Binding-site contacts:
Ligand atom OAE contacts residue PRO200 of chain 2.A at 3.6 Å (h-bond).
Ligand atom CAR contacts residue GLN167 of chain 2.A at 3.9 Å.
Ligand atom OAD contacts residue GLY158 of chain 2.A at 3.7 Å.
Ligand atom CAO contacts residue LEU159 of chain 2.A at 3.8 Å (hydrophobic).
Ligand atom CAM contacts residue MET111 of chain 2.A at 3.7 Å (hydrophobic).
Ligand atom OAB contacts residue GLN167 of chain 2.A at 3.8 Å.
Ligand atom CAA contacts residue PHE210 of chain 2.A at 3.8 Å (hydrophobic).
Ligand atom CAV contacts residue LEU159 of chain 2.A at 3.6 Å (hydrophobic).
Ligand atom OAD contacts residue PRO200 of chain 2.A at 3.8 Å.
Ligand atom CAP contacts residue NAP1 of chain 2.C at 3.3 Å.
Ligand atom OAD contacts residue SER157 of chain 2.A at 2.6 Å (h-bond).
Ligand atom OAF contacts residue SER157 of chain 2.A at 3.0 Å (h-bond).
Ligand atom CAJ contacts residue LEU222 of chain 2.A at 3.6 Å (hydrophobic).
Ligand atom CAT contacts residue LEU159 of chain 2.A at 3.5 Å (hydrophobic).
Ligand atom CAT contacts residue SER157 of chain 2.A at 3.6 Å.
Ligand atom CAK contacts residue TYR170 of chain 2.A at 3.7 Å (hydrophobic).
Ligand atom CAV contacts residue SER202 of chain 2.A at 3.8 Å.
Ligand atom CAA contacts residue NAP1 of chain 2.C at 3.4 Å.
Ligand atom OAE contacts residue LEU159 of chain 2.A at 3.3 Å (h-bond).
Ligand atom CAH contacts residue THR260 of chain 2.A at 3.7 Å.
Ligand atom CAP contacts residue TYR170 of chain 2.A at 3.6 Å (hydrophobic).
Ligand atom CAO contacts residue GLY201 of chain 2.A at 3.8 Å.
Ligand atom OAC contacts residue LEU219 of chain 2.A at 3.5 Å.
Ligand atom CAQ contacts residue GLN167 of chain 2.A at 3.8 Å.
Ligand atom OAD contacts residue NAP1 of chain 2.C at 3.4 Å.
Ligand atom CAJ contacts residue SER202 of chain 2.A at 3.9 Å.
Ligand atom OAE contacts residue GLY158 of chain 2.A at 3.1 Å.
Ligand atom CAU contacts residue SER202 of chain 2.A at 3.9 Å.
Ligand atom CAW contacts residue LEU159 of chain 2.A at 3.6 Å (hydrophobic).
Ligand atom OAF contacts residue TYR170 of chain 2.A at 2.7 Å (h-bond).
Ligand atom CAO contacts residue SER202 of chain 2.A at 3.9 Å.
Ligand atom CAI contacts residue THR260 of chain 2.A at 3.5 Å.
Ligand atom CAT contacts residue NAP1 of chain 2.C at 3.9 Å.
Ligand atom CAH contacts residue LEU222 of chain 2.A at 3.6 Å (hydrophobic).
Ligand atom OAD contacts residue LEU159 of chain 2.A at 3.6 Å.
Ligand atom OAF contacts residue NAP1 of chain 2.C at 2.9 Å.
Ligand atom CAK contacts residue MET111 of chain 2.A at 3.7 Å (hydrophobic).
Ligand atom CAK contacts residue NAP1 of chain 2.C at 3.8 Å.
Ligand atom CAW contacts residue NAP1 of chain 2.C at 3.7 Å.
Ligand atom OAE contacts residue GLY201 of chain 2.A at 3.6 Å.

This small molecule binds to this protein.
Small molecule (SMILES): C[C@]1(O)CC(=O)c2c(cc(O)c3c2C(=O)c2cccc(O)c2C3=O)C1

Sequence of chain 2.A:
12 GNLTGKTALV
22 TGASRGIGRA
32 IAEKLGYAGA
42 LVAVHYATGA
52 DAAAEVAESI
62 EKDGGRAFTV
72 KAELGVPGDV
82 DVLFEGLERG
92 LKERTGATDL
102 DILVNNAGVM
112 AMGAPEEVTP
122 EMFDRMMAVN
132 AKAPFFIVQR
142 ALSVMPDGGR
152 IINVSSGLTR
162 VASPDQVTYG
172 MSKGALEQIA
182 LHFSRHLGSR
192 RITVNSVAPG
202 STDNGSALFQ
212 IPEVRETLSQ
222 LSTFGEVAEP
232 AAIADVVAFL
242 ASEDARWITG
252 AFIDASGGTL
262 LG